The small molecule below binds the protein below.
Small molecule (SMILES): CC(C)C[C@H](NC(=O)[C@@H]1CCCN1C(=O)[C@H](CO)NC(=O)[C@H](Cc1ccc(OP(=O)(O)O)cc1)NC(=O)[C@@H](NC(=O)[C@H](Cc1c[nH]c2ccccc12)NC(=O)[C@@H]([NH3+])CO)C(C)C)C(=O)N[C@@H](Cc1cnc[nH]1)C(=O)O

Binding-site contacts:
Ligand atom O contacts residue ARG54 of chain 1.A at 3.2 Å.
Ligand atom O3P contacts residue ARG54 of chain 1.A at 3.3 Å (salt-bridge).
Ligand atom CH2 contacts residue ARG54 of chain 1.A at 3.5 Å.
Ligand atom CE3 contacts residue ALA56 of chain 1.A at 3.5 Å (hydrophobic).
Ligand atom CB contacts residue TRP55 of chain 1.A at 3.5 Å (hydrophobic).
Ligand atom CZ3 contacts residue TRP55 of chain 1.A at 3.4 Å (hydrophobic).
Ligand atom CG contacts residue ILE92 of chain 1.A at 3.4 Å (hydrophobic).
Ligand atom CH2 contacts residue ALA56 of chain 1.A at 3.7 Å (hydrophobic).
Ligand atom O1P contacts residue LYS53 of chain 1.A at 3.9 Å.
Ligand atom CE2 contacts residue ARG54 of chain 1.A at 2.9 Å.
Ligand atom O1P contacts residue ARG54 of chain 1.A at 2.9 Å (salt-bridge).
Ligand atom O contacts residue TRP55 of chain 1.A at 3.4 Å (h-bond).
Ligand atom CD1 contacts residue ILE92 of chain 1.A at 3.4 Å (hydrophobic).
Ligand atom CZ3 contacts residue ARG54 of chain 1.A at 3.7 Å.
Ligand atom CE3 contacts residue TRP55 of chain 1.A at 3.1 Å (hydrophobic).
Ligand atom P contacts residue ARG54 of chain 1.A at 3.7 Å.
Ligand atom CB contacts residue TRP55 of chain 1.A at 3.9 Å (hydrophobic).
Ligand atom CD2 contacts residue LEU96 of chain 1.A at 3.5 Å (hydrophobic).
Ligand atom CG1 contacts residue TRP55 of chain 1.A at 2.7 Å (hydrophobic).
Ligand atom CB contacts residue ILE92 of chain 1.A at 4.0 Å (hydrophobic).
Ligand atom CG contacts residue LEU96 of chain 1.A at 4.0 Å (hydrophobic).
Ligand atom CZ3 contacts residue ALA56 of chain 1.A at 3.2 Å (hydrophobic).
Ligand atom CB contacts residue LEU96 of chain 1.A at 4.0 Å (hydrophobic).
Ligand atom CD2 contacts residue ARG54 of chain 1.A at 3.2 Å.
Ligand atom CZ3 contacts residue ASP65 of chain 1.A at 3.9 Å.
Ligand atom N contacts residue LEU96 of chain 1.A at 3.9 Å.
Ligand atom CG2 contacts residue TRP55 of chain 1.A at 3.4 Å (hydrophobic).
Ligand atom O2P contacts residue ARG54 of chain 1.A at 3.8 Å.
Ligand atom CD1 contacts residue LEU49 of chain 1.A at 3.2 Å (hydrophobic).
Ligand atom CH2 contacts residue THR63 of chain 1.A at 3.8 Å.
Ligand atom CD2 contacts residue ILE92 of chain 1.A at 4.0 Å (hydrophobic).
Ligand atom O contacts residue TRP55 of chain 1.A at 3.4 Å.
Ligand atom CG contacts residue ARG54 of chain 1.A at 3.8 Å.
Ligand atom NE1 contacts residue ARG54 of chain 1.A at 3.4 Å (salt-bridge).
Ligand atom CE3 contacts residue ARG54 of chain 1.A at 3.5 Å.
Ligand atom N contacts residue TRP55 of chain 1.A at 3.6 Å.
Ligand atom CG contacts residue LEU96 of chain 1.A at 3.9 Å (hydrophobic).
Ligand atom CD contacts residue ILE92 of chain 1.A at 4.0 Å (hydrophobic).
Ligand atom CZ2 contacts residue ARG54 of chain 1.A at 3.1 Å.
Ligand atom CD1 contacts residue ARG54 of chain 1.A at 3.9 Å.

Sequence of chain 1.A:
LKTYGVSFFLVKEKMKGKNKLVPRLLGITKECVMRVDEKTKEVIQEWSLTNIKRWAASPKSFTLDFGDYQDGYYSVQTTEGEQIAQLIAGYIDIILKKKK